Sequence of chain 1.B:
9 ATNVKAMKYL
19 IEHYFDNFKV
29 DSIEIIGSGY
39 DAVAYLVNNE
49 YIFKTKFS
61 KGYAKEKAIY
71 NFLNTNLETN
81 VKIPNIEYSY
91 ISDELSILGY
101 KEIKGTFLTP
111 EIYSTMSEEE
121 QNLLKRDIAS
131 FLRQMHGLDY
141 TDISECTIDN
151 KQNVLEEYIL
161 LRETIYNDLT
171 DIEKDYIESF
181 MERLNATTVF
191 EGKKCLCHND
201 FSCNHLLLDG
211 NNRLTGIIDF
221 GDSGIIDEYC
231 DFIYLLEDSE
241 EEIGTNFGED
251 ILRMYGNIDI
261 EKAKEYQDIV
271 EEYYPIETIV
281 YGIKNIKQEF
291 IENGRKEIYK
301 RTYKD

A protein and the small-molecule ligand that binds it are described below.
Small molecule (SMILES): Nc1nc2c(ncn2[C@@H]2O[C@H](CO[P](=O)(O)O[P](=O)(O)NP(=O)(O)O)[C@@H](O)[C@H]2O)c(=O)[nH]1

Binding-site contacts:
Ligand atom O2B contacts residue MG1 of chain 1.L at 2.1 Å.
Ligand atom N1 contacts residue ILE103 of chain 1.B at 2.7 Å (h-bond).
Ligand atom C3' contacts residue ILE218 of chain 1.B at 3.7 Å (hydrophobic).
Ligand atom O2B contacts residue ASP219 of chain 1.B at 2.9 Å (salt-bridge).
Ligand atom O2A contacts residue MG1 of chain 1.K at 1.9 Å.
Ligand atom O2G contacts residue HIS205 of chain 1.B at 3.2 Å (h-bond).
Ligand atom C2 contacts residue PHE107 of chain 1.B at 3.7 Å (hydrophobic).
Ligand atom O6 contacts residue ILE103 of chain 1.B at 2.9 Å (h-bond).
Ligand atom O3G contacts residue ASP219 of chain 1.B at 3.1 Å (salt-bridge).
Ligand atom PB contacts residue MG1 of chain 1.L at 3.5 Å.
Ligand atom O2A contacts residue HIS205 of chain 1.B at 3.6 Å (h-bond).
Ligand atom PA contacts residue ASP219 of chain 1.B at 3.6 Å.
Ligand atom O6 contacts residue TYR100 of chain 1.B at 3.6 Å.
Ligand atom C8 contacts residue TYR100 of chain 1.B at 3.4 Å (hydrophobic).
Ligand atom PG contacts residue ASP219 of chain 1.B at 3.3 Å.
Ligand atom O2A contacts residue ASP219 of chain 1.B at 3.0 Å (salt-bridge).
Ligand atom N2 contacts residue ILE103 of chain 1.B at 3.1 Å (h-bond).
Ligand atom PB contacts residue ASP219 of chain 1.B at 3.7 Å.
Ligand atom C6 contacts residue ILE103 of chain 1.B at 3.6 Å (hydrophobic).
Ligand atom O2B contacts residue LYS52 of chain 1.B at 3.3 Å (salt-bridge).
Ligand atom O1A contacts residue ASP219 of chain 1.B at 3.3 Å.
Ligand atom N3B contacts residue MG1 of chain 1.K at 3.2 Å.
Ligand atom O1A contacts residue LYS52 of chain 1.B at 2.8 Å (salt-bridge).
Ligand atom N3 contacts residue PHE107 of chain 1.B at 3.4 Å.
Ligand atom O3A contacts residue MG1 of chain 1.K at 3.7 Å.
Ligand atom O2G contacts residue MG1 of chain 1.L at 3.6 Å.
Ligand atom O6 contacts residue ILE218 of chain 1.B at 3.6 Å.
Ligand atom PG contacts residue MG1 of chain 1.K at 3.0 Å.
Ligand atom O2G contacts residue ASP219 of chain 1.B at 2.8 Å (salt-bridge).
Ligand atom C2 contacts residue ILE103 of chain 1.B at 3.4 Å (hydrophobic).
Ligand atom N7 contacts residue TYR100 of chain 1.B at 2.7 Å (h-bond).
Ligand atom O4' contacts residue ILE34 of chain 1.B at 3.6 Å.
Ligand atom PA contacts residue MG1 of chain 1.K at 3.2 Å.
Ligand atom O3A contacts residue LYS52 of chain 1.B at 3.5 Å.
Ligand atom O2G contacts residue MG1 of chain 1.K at 1.8 Å.
Ligand atom N7 contacts residue ILE50 of chain 1.B at 3.6 Å.
Ligand atom O3G contacts residue MG1 of chain 1.L at 2.0 Å.
Ligand atom C5 contacts residue ILE50 of chain 1.B at 3.7 Å (hydrophobic).
Ligand atom N1 contacts residue GLU102 of chain 1.B at 3.5 Å.
Ligand atom PG contacts residue MG1 of chain 1.L at 3.1 Å.